Sequence of chain 2.A:
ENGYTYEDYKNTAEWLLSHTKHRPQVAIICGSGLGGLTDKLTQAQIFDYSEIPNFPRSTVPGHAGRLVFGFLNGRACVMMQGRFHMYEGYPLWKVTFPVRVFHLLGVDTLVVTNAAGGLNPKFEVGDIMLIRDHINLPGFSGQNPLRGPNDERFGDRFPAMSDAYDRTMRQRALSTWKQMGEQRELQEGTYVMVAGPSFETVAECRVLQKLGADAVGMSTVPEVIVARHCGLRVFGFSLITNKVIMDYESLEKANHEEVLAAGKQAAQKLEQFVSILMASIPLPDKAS

The small molecule below binds the protein below.
Small molecule (SMILES): O=c1[nH]cnc2c([C@@H]3N[C@H](CO)[C@@H](O)[C@H]3O)c[nH]c12

Binding-site contacts:
Ligand atom O3' contacts residue PHE159 of chain 2.A at 3.7 Å.
Ligand atom N7 contacts residue ALA117 of chain 3.A at 3.8 Å.
Ligand atom C2 contacts residue MET219 of chain 3.A at 3.3 Å (hydrophobic).
Ligand atom C5' contacts residue HIS257 of chain 3.A at 3.1 Å.
Ligand atom N3 contacts residue MET219 of chain 3.A at 3.4 Å.
Ligand atom O6 contacts residue VAL245 of chain 3.A at 3.7 Å.
Ligand atom N1 contacts residue GLU201 of chain 3.A at 2.5 Å (salt-bridge).
Ligand atom C2 contacts residue VAL217 of chain 3.A at 3.8 Å (hydrophobic).
Ligand atom C1' contacts residue ALA116 of chain 3.A at 3.0 Å (hydrophobic).
Ligand atom C5 contacts residue ASN243 of chain 3.A at 3.7 Å.
Ligand atom O3' contacts residue TYR88 of chain 3.A at 3.0 Å (h-bond).
Ligand atom C8 contacts residue ALA116 of chain 3.A at 3.6 Å (hydrophobic).
Ligand atom C2' contacts residue SO41 of chain 3.D at 3.7 Å.
Ligand atom O3' contacts residue HIS86 of chain 3.A at 3.4 Å (h-bond).
Ligand atom C9 contacts residue ALA116 of chain 3.A at 3.3 Å (hydrophobic).
Ligand atom O6 contacts residue GLU201 of chain 3.A at 3.2 Å (salt-bridge).
Ligand atom N7 contacts residue THR242 of chain 3.A at 3.4 Å (h-bond).
Ligand atom N4' contacts residue SO41 of chain 3.D at 3.9 Å.
Ligand atom O6 contacts residue ASN243 of chain 3.A at 3.1 Å (h-bond).
Ligand atom N7 contacts residue GLY118 of chain 3.A at 3.8 Å.
Ligand atom O6 contacts residue GLY118 of chain 3.A at 3.8 Å.
Ligand atom N1 contacts residue VAL217 of chain 3.A at 3.7 Å.
Ligand atom C4' contacts residue SO41 of chain 3.D at 3.8 Å.
Ligand atom C2 contacts residue GLU201 of chain 3.A at 3.2 Å.
Ligand atom C6 contacts residue GLU201 of chain 3.A at 3.3 Å.
Ligand atom C4 contacts residue VAL217 of chain 3.A at 3.8 Å (hydrophobic).
Ligand atom C8 contacts residue THR242 of chain 3.A at 3.3 Å.
Ligand atom O3' contacts residue SO41 of chain 3.D at 3.2 Å (h-bond).
Ligand atom C5 contacts residue GLY118 of chain 3.A at 3.9 Å.
Ligand atom C6 contacts residue ASN243 of chain 3.A at 3.7 Å.
Ligand atom N3 contacts residue GLY218 of chain 3.A at 3.6 Å.
Ligand atom N3 contacts residue VAL217 of chain 3.A at 3.8 Å.
Ligand atom C3' contacts residue PHE159 of chain 2.A at 3.6 Å (hydrophobic).
Ligand atom O5' contacts residue PHE200 of chain 3.A at 3.6 Å.
Ligand atom O2' contacts residue MET219 of chain 3.A at 3.1 Å.
Ligand atom O2' contacts residue SO41 of chain 3.D at 2.9 Å (h-bond).
Ligand atom O5' contacts residue HIS257 of chain 3.A at 2.6 Å (h-bond).
Ligand atom N7 contacts residue ASN243 of chain 3.A at 2.9 Å (h-bond).
Ligand atom C4' contacts residue SER33 of chain 3.A at 3.5 Å.
Ligand atom N4' contacts residue ALA116 of chain 3.A at 3.4 Å (h-bond).

Sequence of chain 3.A:
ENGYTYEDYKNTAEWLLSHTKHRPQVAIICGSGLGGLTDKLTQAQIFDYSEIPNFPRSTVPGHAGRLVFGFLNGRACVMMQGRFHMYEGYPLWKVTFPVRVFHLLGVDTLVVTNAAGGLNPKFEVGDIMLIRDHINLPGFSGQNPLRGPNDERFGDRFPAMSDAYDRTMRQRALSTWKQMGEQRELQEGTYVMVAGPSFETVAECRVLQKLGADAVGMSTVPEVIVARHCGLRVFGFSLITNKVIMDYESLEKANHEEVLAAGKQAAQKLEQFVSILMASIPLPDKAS